Binding-site contacts:
Ligand atom OAK contacts residue LYS220 of chain 1.C at 3.7 Å.
Ligand atom OAJ contacts residue CA1 of chain 1.P at 2.8 Å.
Ligand atom OAG contacts residue ASP113 of chain 1.C at 3.8 Å.
Ligand atom CAX contacts residue ASP185 of chain 1.C at 3.5 Å.
Ligand atom OAP contacts residue CA1 of chain 1.P at 3.1 Å.
Ligand atom OAJ contacts residue VAL111 of chain 1.C at 3.1 Å (h-bond).
Ligand atom OAJ contacts residue ASP185 of chain 1.C at 3.9 Å.
Ligand atom OAD contacts residue TYR115 of chain 1.C at 4.1 Å.
Ligand atom OAI contacts residue ALA114 of chain 1.C at 3.4 Å (h-bond).
Ligand atom OAP contacts residue ASP110 of chain 1.C at 3.4 Å (salt-bridge).
Ligand atom OAE contacts residue ASP185 of chain 1.C at 4.0 Å.
Ligand atom OAK contacts residue CA1 of chain 1.P at 3.9 Å.
Ligand atom PAA contacts residue CA1 of chain 1.P at 3.7 Å.
Ligand atom OAH contacts residue TYR115 of chain 1.C at 3.9 Å.
Ligand atom CAX contacts residue CA1 of chain 1.P at 3.6 Å.
Ligand atom PAA contacts residue ALA114 of chain 1.C at 3.6 Å.
Ligand atom OAJ contacts residue ALA114 of chain 1.C at 2.8 Å (h-bond).
Ligand atom CAU contacts residue ASP185 of chain 1.C at 4.1 Å.
Ligand atom OAO contacts residue LYS220 of chain 1.C at 3.6 Å.
Ligand atom OAN contacts residue ASP113 of chain 1.C at 2.9 Å (salt-bridge).
Ligand atom OAJ contacts residue GLY112 of chain 1.C at 3.7 Å.
Ligand atom CAW contacts residue TYR115 of chain 1.C at 4.0 Å (hydrophobic).
Ligand atom OAE contacts residue TYR115 of chain 1.C at 3.0 Å.
Ligand atom OAI contacts residue ASP113 of chain 1.C at 2.9 Å.
Ligand atom OAM contacts residue ARG72 of chain 1.C at 2.3 Å (salt-bridge).
Ligand atom PAB contacts residue CA1 of chain 1.P at 3.7 Å.
Ligand atom OAJ contacts residue ASP113 of chain 1.C at 2.9 Å (salt-bridge).
Ligand atom OAP contacts residue LYS220 of chain 1.C at 2.7 Å (salt-bridge).
Ligand atom PAC contacts residue LYS220 of chain 1.C at 3.5 Å.
Ligand atom OAP contacts residue GLY112 of chain 1.C at 3.4 Å.
Ligand atom OAN contacts residue GLY112 of chain 1.C at 3.5 Å.
Ligand atom OAG contacts residue CA1 of chain 1.P at 3.8 Å.
Ligand atom PAB contacts residue ARG72 of chain 1.C at 3.6 Å.
Ligand atom OAL contacts residue CA1 of chain 1.P at 2.7 Å.
Ligand atom OAP contacts residue VAL111 of chain 1.C at 3.9 Å.
Ligand atom OAF contacts residue CA1 of chain 1.P at 4.0 Å.
Ligand atom PAC contacts residue GLY112 of chain 1.C at 4.0 Å.
Ligand atom PAA contacts residue ASP113 of chain 1.C at 3.5 Å.
Ligand atom CAT contacts residue ASP185 of chain 1.C at 3.6 Å.
Ligand atom PAC contacts residue CA1 of chain 1.P at 4.0 Å.

This small molecule binds to this protein.
Small molecule (SMILES): Nc1ccn([C@@H]2C[C@@H](O)[C@H](COP(=O)(O)OP(=O)(O)OP(=O)(O)O)O2)c(=O)n1

Sequence of chain 1.C:
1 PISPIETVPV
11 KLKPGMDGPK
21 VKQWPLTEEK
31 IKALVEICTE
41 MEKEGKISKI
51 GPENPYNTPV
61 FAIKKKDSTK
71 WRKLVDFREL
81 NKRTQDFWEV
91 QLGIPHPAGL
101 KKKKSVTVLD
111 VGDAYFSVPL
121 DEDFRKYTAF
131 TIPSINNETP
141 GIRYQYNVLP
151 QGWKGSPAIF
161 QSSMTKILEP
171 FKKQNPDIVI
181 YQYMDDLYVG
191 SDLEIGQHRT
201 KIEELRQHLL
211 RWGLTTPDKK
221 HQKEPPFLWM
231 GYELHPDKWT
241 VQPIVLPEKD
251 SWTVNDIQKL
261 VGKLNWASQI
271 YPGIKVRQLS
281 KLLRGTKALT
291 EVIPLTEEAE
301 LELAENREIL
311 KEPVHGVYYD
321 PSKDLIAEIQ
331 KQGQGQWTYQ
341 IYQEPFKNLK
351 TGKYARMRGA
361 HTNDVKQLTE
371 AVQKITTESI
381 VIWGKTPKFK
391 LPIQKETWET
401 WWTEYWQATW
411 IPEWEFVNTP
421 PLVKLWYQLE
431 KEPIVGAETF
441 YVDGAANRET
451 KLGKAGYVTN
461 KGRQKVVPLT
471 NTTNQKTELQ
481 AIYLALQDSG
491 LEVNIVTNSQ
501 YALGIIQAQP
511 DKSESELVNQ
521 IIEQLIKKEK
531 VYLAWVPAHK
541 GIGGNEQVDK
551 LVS